A protein and the small-molecule ligand that binds it are described below.
Small molecule (SMILES): CC(=O)N[C@H]1CO[C@H](CO)[C@@H](O[C@@H]2O[C@H](CO)[C@@H](O)[C@H](O)[C@@H]2O)[C@@H]1O

Binding-site contacts:
Ligand atom C7 contacts residue THR1100 of chain 1.C at 3.6 Å.
Ligand atom C6 contacts residue HIS1101 of chain 1.C at 1.5 Å.
Ligand atom N2 contacts residue THR1100 of chain 1.C at 3.5 Å (h-bond).
Ligand atom C2 contacts residue THR1100 of chain 1.C at 2.9 Å.
Ligand atom C5 contacts residue HIS1101 of chain 1.C at 2.9 Å.
Ligand atom C3 contacts residue THR1100 of chain 1.C at 4.2 Å.
Ligand atom O7 contacts residue THR1100 of chain 1.C at 3.5 Å.
Ligand atom O3 contacts residue ASN1098 of chain 1.C at 4.4 Å.
Ligand atom O5 contacts residue ASN1098 of chain 1.C at 3.5 Å (h-bond).
Ligand atom C8 contacts residue THR1100 of chain 1.C at 4.2 Å.
Ligand atom C1 contacts residue HIS1101 of chain 1.C at 3.9 Å.
Ligand atom O5 contacts residue HIS1101 of chain 1.C at 3.1 Å.
Ligand atom C3 contacts residue ASN1098 of chain 1.C at 4.4 Å.
Ligand atom C4 contacts residue HIS1101 of chain 1.C at 4.1 Å.
Ligand atom O5 contacts residue THR1100 of chain 1.C at 2.3 Å (h-bond).
Ligand atom N2 contacts residue ASN1098 of chain 1.C at 4.3 Å.
Ligand atom C1 contacts residue THR1100 of chain 1.C at 1.6 Å.
Ligand atom C4 contacts residue THR1100 of chain 1.C at 4.4 Å.
Ligand atom C6 contacts residue THR1100 of chain 1.C at 4.4 Å.
Ligand atom O6 contacts residue HIS1101 of chain 1.C at 1.9 Å (h-bond).
Ligand atom C1 contacts residue ASN1098 of chain 1.C at 3.4 Å.
Ligand atom C5 contacts residue THR1100 of chain 1.C at 3.5 Å.
Ligand atom C2 contacts residue ASN1098 of chain 1.C at 3.4 Å.

Sequence of chain 1.C:
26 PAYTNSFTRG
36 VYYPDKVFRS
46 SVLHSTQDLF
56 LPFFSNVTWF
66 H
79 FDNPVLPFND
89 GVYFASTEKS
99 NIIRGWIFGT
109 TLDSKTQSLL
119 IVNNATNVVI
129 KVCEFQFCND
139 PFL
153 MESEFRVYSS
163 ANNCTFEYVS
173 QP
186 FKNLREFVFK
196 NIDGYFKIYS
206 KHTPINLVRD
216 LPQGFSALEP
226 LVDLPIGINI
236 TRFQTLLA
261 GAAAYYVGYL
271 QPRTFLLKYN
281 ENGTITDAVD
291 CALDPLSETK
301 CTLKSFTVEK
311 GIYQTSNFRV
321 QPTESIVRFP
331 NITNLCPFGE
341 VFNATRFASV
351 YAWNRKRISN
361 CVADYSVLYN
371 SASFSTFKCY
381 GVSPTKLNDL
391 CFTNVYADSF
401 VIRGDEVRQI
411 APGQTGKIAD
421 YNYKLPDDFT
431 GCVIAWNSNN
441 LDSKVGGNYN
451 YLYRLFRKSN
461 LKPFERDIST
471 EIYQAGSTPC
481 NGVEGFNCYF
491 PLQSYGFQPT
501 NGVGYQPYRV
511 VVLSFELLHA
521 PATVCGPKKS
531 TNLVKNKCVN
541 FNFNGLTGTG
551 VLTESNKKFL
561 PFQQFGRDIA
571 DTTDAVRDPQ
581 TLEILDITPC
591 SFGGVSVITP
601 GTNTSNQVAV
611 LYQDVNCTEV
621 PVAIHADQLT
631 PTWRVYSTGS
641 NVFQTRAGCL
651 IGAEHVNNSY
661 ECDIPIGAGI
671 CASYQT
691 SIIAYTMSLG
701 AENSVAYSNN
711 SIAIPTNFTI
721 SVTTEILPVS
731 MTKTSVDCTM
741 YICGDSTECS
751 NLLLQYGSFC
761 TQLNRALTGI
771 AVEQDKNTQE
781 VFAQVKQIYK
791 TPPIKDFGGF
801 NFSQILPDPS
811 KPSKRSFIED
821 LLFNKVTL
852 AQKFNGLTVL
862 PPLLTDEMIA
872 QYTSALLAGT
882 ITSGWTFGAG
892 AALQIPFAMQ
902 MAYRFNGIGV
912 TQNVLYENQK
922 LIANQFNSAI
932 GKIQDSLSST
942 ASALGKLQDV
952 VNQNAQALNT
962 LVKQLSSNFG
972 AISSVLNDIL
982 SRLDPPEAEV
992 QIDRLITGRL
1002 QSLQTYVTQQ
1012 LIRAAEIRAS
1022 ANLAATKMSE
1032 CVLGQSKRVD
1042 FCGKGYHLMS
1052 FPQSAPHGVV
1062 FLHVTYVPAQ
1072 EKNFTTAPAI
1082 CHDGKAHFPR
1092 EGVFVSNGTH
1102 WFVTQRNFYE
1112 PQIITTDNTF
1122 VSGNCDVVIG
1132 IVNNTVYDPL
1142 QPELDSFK